Sequence of chain 1.A:
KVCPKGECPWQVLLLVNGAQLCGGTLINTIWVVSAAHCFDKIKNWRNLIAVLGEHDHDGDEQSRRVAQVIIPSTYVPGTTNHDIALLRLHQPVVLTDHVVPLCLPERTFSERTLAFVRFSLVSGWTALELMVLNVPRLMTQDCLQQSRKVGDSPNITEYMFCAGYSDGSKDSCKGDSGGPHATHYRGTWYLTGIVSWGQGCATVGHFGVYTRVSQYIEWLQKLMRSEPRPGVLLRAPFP

A small-molecule ligand and the protein it binds are described below.
Small molecule (SMILES): CC(C)C[C@H](NC(=O)[C@@H](NC(=O)[C@H](CCC(=O)O)NC(=O)[C@H](CC1=CN=C2C=CC=CC12)NC(=O)[C@H](CCC(=O)O)NC(=O)[C@@H](N)CCC(=O)O)C(C)C)C(=O)N[C@H]1CSSC[C@@H](C(=O)N[C@@H](CCC(=O)O)C(=O)N[C@@H](CCCN=C(N)N)C(=O)O)NC(=O)[C@H]([C@@H](C)O)NC(=O)[C@H](CCC(=O)O)NC(=O)[C@H](CC2=CN=C3C=CC=CC23)NC(=O)[C@H]([C@@H](C)O)NC(=O)[C@H](CC2=CN=C3CC=CC=C23)NC1=O

Binding-site contacts:
Ligand atom O contacts residue VAL247 of chain 1.A at 3.5 Å.
Ligand atom N contacts residue ARG250 of chain 1.A at 2.9 Å (salt-bridge).
Ligand atom O contacts residue LEU249 of chain 1.A at 3.3 Å.
Ligand atom N contacts residue LEU248 of chain 1.A at 2.8 Å (h-bond).
Ligand atom O contacts residue TRP49 of chain 1.A at 3.1 Å (h-bond).
Ligand atom N contacts residue ILE46 of chain 1.A at 3.0 Å (h-bond).
Ligand atom CA contacts residue TRP49 of chain 1.A at 3.5 Å (hydrophobic).
Ligand atom CA contacts residue ARG250 of chain 1.A at 3.2 Å.
Ligand atom CZ3 contacts residue ILE77 of chain 1.A at 3.5 Å (hydrophobic).
Ligand atom CD contacts residue ASP44 of chain 1.A at 3.2 Å.
Ligand atom CD1 contacts residue ARG244 of chain 1.A at 3.5 Å.
Ligand atom CB contacts residue ARG250 of chain 1.A at 3.3 Å.
Ligand atom CD contacts residue PHE43 of chain 1.A at 3.2 Å (hydrophobic).
Ligand atom O contacts residue ARG244 of chain 1.A at 2.8 Å (salt-bridge).
Ligand atom N contacts residue LEU248 of chain 1.A at 3.3 Å (h-bond).
Ligand atom CH2 contacts residue VAL247 of chain 1.A at 3.5 Å (hydrophobic).
Ligand atom O contacts residue GLY246 of chain 1.A at 3.5 Å.
Ligand atom CA contacts residue LEU248 of chain 1.A at 3.5 Å (hydrophobic).
Ligand atom NE contacts residue PHE43 of chain 1.A at 2.9 Å (h-bond).
Ligand atom NE1 contacts residue VAL73 of chain 1.A at 3.0 Å (h-bond).
Ligand atom N contacts residue ARG244 of chain 1.A at 3.5 Å (salt-bridge).
Ligand atom NH2 contacts residue ILE78 of chain 1.A at 3.4 Å.
Ligand atom C contacts residue ARG250 of chain 1.A at 3.5 Å.
Ligand atom CB contacts residue LEU248 of chain 1.A at 3.5 Å (hydrophobic).
Ligand atom NE1 contacts residue ARG244 of chain 1.A at 3.2 Å (salt-bridge).
Ligand atom CZ2 contacts residue VAL247 of chain 1.A at 3.5 Å (hydrophobic).
Ligand atom OE2 contacts residue ARG250 of chain 1.A at 2.7 Å (salt-bridge).
Ligand atom CZ2 contacts residue LEU238 of chain 1.A at 3.3 Å (hydrophobic).
Ligand atom CA contacts residue ILE46 of chain 1.A at 3.4 Å (hydrophobic).
Ligand atom O contacts residue PRO252 of chain 1.A at 3.4 Å.
Ligand atom O contacts residue VAL247 of chain 1.A at 2.9 Å (h-bond).
Ligand atom OE1 contacts residue LYS237 of chain 1.A at 3.0 Å (salt-bridge).
Ligand atom CH2 contacts residue LEU238 of chain 1.A at 3.5 Å (hydrophobic).
Ligand atom OE2 contacts residue LYS237 of chain 1.A at 3.3 Å (salt-bridge).
Ligand atom CD contacts residue LYS237 of chain 1.A at 3.5 Å.
Ligand atom C contacts residue TRP49 of chain 1.A at 3.5 Å (hydrophobic).
Ligand atom CG contacts residue ARG244 of chain 1.A at 3.5 Å.
Ligand atom O contacts residue LEU248 of chain 1.A at 3.5 Å (h-bond).
Ligand atom OXT contacts residue ILE46 of chain 1.A at 3.0 Å (h-bond).
Ligand atom O contacts residue ARG250 of chain 1.A at 2.9 Å (salt-bridge).